Sequence of chain 1.H:
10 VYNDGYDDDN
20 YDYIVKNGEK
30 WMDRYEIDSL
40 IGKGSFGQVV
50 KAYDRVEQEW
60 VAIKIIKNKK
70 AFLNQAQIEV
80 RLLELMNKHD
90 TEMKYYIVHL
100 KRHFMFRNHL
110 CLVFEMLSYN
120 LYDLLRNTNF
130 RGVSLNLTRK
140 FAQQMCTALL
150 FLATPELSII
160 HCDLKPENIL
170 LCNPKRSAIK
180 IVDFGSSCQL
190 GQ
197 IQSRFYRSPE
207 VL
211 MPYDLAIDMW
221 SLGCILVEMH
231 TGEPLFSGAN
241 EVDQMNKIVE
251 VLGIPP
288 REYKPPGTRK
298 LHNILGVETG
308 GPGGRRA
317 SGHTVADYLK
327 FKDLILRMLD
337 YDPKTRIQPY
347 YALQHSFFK

The protein below binds the small molecule below.
Small molecule (SMILES): O=C(O)c1ccc2c(c1)nc(Nc1cccc(Cl)c1)c1ccncc12

Binding-site contacts:
Ligand atom C4 contacts residue VAL181 of chain 1.H at 3.7 Å (hydrophobic).
Ligand atom C18 contacts residue GLY41 of chain 1.H at 3.6 Å.
Ligand atom N12 contacts residue MET115 of chain 1.H at 3.5 Å.
Ligand atom C16 contacts residue SO41 of chain 1.KB at 3.7 Å.
Ligand atom C13 contacts residue LEU116 of chain 1.H at 3.6 Å (hydrophobic).
Ligand atom C8 contacts residue LEU169 of chain 1.H at 3.9 Å (hydrophobic).
Ligand atom C17 contacts residue SO41 of chain 1.KB at 3.9 Å.
Ligand atom N12 contacts residue LEU116 of chain 1.H at 2.6 Å (h-bond).
Ligand atom C6 contacts residue SO41 of chain 1.KB at 3.8 Å.
Ligand atom CL22 contacts residue VAL48 of chain 1.H at 3.7 Å.
Ligand atom O25 contacts residue SO41 of chain 1.KB at 3.8 Å.
Ligand atom O24 contacts residue VAL181 of chain 1.H at 3.8 Å.
Ligand atom C19 contacts residue GLY41 of chain 1.H at 3.7 Å.
Ligand atom C21 contacts residue SO41 of chain 1.KB at 3.8 Å.
Ligand atom C18 contacts residue SO41 of chain 1.KB at 3.3 Å.
Ligand atom C4 contacts residue VAL97 of chain 1.H at 3.7 Å (hydrophobic).
Ligand atom N9 contacts residue SO41 of chain 1.KB at 3.5 Å (h-bond).
Ligand atom CL22 contacts residue GLY41 of chain 1.H at 3.1 Å.
Ligand atom C19 contacts residue SO41 of chain 1.KB at 3.4 Å.
Ligand atom O24 contacts residue ASP182 of chain 1.H at 2.8 Å (salt-bridge).
Ligand atom N12 contacts residue GLU114 of chain 1.H at 3.5 Å (salt-bridge).
Ligand atom O25 contacts residue LYS63 of chain 1.H at 2.7 Å (salt-bridge).
Ligand atom C17 contacts residue VAL48 of chain 1.H at 3.5 Å (hydrophobic).
Ligand atom C23 contacts residue ASP182 of chain 1.H at 3.1 Å.
Ligand atom N15 contacts residue ILE40 of chain 1.H at 3.5 Å.
Ligand atom C4 contacts residue PHE113 of chain 1.H at 3.6 Å (hydrophobic).
Ligand atom CL22 contacts residue SO41 of chain 1.KB at 3.6 Å.
Ligand atom C5 contacts residue VAL181 of chain 1.H at 3.7 Å (hydrophobic).
Ligand atom O25 contacts residue ASP182 of chain 1.H at 3.4 Å.
Ligand atom C16 contacts residue ILE40 of chain 1.H at 3.7 Å (hydrophobic).
Ligand atom CL22 contacts residue LYS42 of chain 1.H at 3.4 Å.
Ligand atom C13 contacts residue GLU114 of chain 1.H at 3.2 Å.
Ligand atom C23 contacts residue PHE113 of chain 1.H at 3.6 Å (hydrophobic).
Ligand atom C23 contacts residue LYS63 of chain 1.H at 3.7 Å.
Ligand atom C11 contacts residue LEU116 of chain 1.H at 3.4 Å (hydrophobic).
Ligand atom C3 contacts residue PHE113 of chain 1.H at 3.9 Å (hydrophobic).
Ligand atom C3 contacts residue VAL97 of chain 1.H at 3.7 Å (hydrophobic).
Ligand atom C5 contacts residue PHE113 of chain 1.H at 3.9 Å (hydrophobic).
Ligand atom O24 contacts residue PHE113 of chain 1.H at 3.4 Å.
Ligand atom C11 contacts residue MET115 of chain 1.H at 3.7 Å (hydrophobic).